Binding-site contacts:
Ligand atom N08 contacts residue GLU314 of chain 1.R at 3.1 Å (salt-bridge).
Ligand atom CL1 contacts residue GLN305 of chain 1.R at 3.8 Å.
Ligand atom C16 contacts residue ALA179 of chain 1.R at 3.9 Å (hydrophobic).
Ligand atom C03 contacts residue SER304 of chain 1.R at 3.2 Å.
Ligand atom C36 contacts residue LEU180 of chain 1.R at 3.8 Å (hydrophobic).
Ligand atom C17 contacts residue THR313 of chain 1.R at 3.4 Å.
Ligand atom F30 contacts residue 9YF1 of chain 1.VB at 3.2 Å.
Ligand atom C34 contacts residue THR184 of chain 1.R at 3.7 Å.
Ligand atom C21 contacts residue MET342 of chain 1.R at 3.8 Å (hydrophobic).
Ligand atom C38 contacts residue MET310 of chain 1.R at 3.5 Å (hydrophobic).
Ligand atom O39 contacts residue TYR161 of chain 1.R at 3.8 Å.
Ligand atom C12 contacts residue GLU314 of chain 1.R at 3.7 Å.
Ligand atom CL1 contacts residue GLY175 of chain 1.R at 3.6 Å.
Ligand atom C17 contacts residue ALA179 of chain 1.R at 3.9 Å (hydrophobic).
Ligand atom N08 contacts residue HIS375 of chain 1.S at 3.1 Å (h-bond).
Ligand atom C16 contacts residue THR313 of chain 1.R at 3.7 Å.
Ligand atom C13 contacts residue ALA179 of chain 1.R at 3.4 Å (hydrophobic).
Ligand atom CL1 contacts residue LEU171 of chain 1.R at 3.7 Å.
Ligand atom C04 contacts residue GLU314 of chain 1.R at 3.0 Å.
Ligand atom N06 contacts residue GLU314 of chain 1.R at 3.1 Å (salt-bridge).
Ligand atom C15 contacts residue THR313 of chain 1.R at 3.2 Å.
Ligand atom C16 contacts residue MET310 of chain 1.R at 3.8 Å (hydrophobic).
Ligand atom C02 contacts residue GLU314 of chain 1.R at 3.6 Å.
Ligand atom C11 contacts residue HIS375 of chain 1.S at 3.7 Å.
Ligand atom C05 contacts residue GLY175 of chain 1.R at 3.5 Å.
Ligand atom C07 contacts residue HIS375 of chain 1.S at 3.9 Å.
Ligand atom C03 contacts residue GLU314 of chain 1.R at 3.4 Å.
Ligand atom C11 contacts residue ALA317 of chain 1.R at 3.6 Å (hydrophobic).
Ligand atom CL1 contacts residue SER304 of chain 1.R at 3.9 Å.
Ligand atom N14 contacts residue ALA179 of chain 1.R at 3.8 Å.
Ligand atom C24 contacts residue THR184 of chain 1.R at 3.9 Å.
Ligand atom C09 contacts residue GLU314 of chain 1.R at 3.9 Å.
Ligand atom C05 contacts residue GLU314 of chain 1.R at 3.4 Å.
Ligand atom O28 contacts residue LEU194 of chain 1.R at 3.6 Å.
Ligand atom C15 contacts residue MET310 of chain 1.R at 3.7 Å (hydrophobic).
Ligand atom C07 contacts residue GLU314 of chain 1.R at 2.9 Å.
Ligand atom O39 contacts residue ALA179 of chain 1.R at 3.4 Å.
Ligand atom C02 contacts residue GLY175 of chain 1.R at 3.6 Å.
Ligand atom N14 contacts residue THR313 of chain 1.R at 3.0 Å (h-bond).
Ligand atom C12 contacts residue ALA179 of chain 1.R at 3.8 Å (hydrophobic).

This small molecule binds to this protein.
Small molecule (SMILES): CCc1nc2ccc(Cl)cn2c1C(=O)NCc1ccc(N2CCC(c3ccc(OC(F)(F)F)cc3)CC2)cc1

Sequence of chain 1.R:
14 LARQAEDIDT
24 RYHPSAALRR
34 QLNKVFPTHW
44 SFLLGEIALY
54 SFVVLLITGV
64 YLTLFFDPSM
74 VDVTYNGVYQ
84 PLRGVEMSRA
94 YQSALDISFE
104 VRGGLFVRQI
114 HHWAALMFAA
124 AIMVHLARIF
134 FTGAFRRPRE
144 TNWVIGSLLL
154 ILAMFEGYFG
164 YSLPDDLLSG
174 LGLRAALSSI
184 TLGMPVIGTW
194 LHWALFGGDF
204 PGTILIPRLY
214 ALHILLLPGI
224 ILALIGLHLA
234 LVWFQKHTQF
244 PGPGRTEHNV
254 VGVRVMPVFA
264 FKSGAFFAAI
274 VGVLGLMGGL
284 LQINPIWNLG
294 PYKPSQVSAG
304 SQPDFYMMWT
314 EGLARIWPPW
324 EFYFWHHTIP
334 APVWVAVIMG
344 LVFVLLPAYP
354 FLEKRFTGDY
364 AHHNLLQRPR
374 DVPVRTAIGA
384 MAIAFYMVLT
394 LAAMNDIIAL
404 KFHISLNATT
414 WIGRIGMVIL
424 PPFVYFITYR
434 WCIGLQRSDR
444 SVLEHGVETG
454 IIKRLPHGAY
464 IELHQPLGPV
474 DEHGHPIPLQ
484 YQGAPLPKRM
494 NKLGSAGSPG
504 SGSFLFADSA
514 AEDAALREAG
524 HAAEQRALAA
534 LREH

Sequence of chain 1.S:
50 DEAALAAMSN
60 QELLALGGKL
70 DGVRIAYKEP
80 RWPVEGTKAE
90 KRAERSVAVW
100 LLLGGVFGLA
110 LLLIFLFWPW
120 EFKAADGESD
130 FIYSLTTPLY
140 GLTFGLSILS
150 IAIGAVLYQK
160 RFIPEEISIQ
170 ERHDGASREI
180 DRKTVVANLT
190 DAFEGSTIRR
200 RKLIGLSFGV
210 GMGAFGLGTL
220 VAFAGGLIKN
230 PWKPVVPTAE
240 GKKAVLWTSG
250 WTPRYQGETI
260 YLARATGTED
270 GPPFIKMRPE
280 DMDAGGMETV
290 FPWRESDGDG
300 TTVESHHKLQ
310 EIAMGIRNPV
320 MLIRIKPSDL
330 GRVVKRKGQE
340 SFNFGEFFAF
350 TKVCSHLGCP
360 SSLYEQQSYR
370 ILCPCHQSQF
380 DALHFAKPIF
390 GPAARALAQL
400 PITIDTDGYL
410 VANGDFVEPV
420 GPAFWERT